Binding-site contacts:
Ligand atom O1A contacts residue MG1 of chain 1.C at 2.4 Å.
Ligand atom O1G contacts residue MG1 of chain 1.C at 2.0 Å.
Ligand atom O1A contacts residue ASN63 of chain 1.A at 2.9 Å (h-bond).
Ligand atom N3 contacts residue ILE97 of chain 1.A at 3.4 Å.
Ligand atom O5' contacts residue THR119 of chain 1.A at 3.5 Å (h-bond).
Ligand atom C1' contacts residue ILE113 of chain 1.A at 3.5 Å (hydrophobic).
Ligand atom N3B contacts residue ARG134 of chain 1.A at 2.8 Å (salt-bridge).
Ligand atom O5' contacts residue LYS140 of chain 1.A at 3.2 Å (salt-bridge).
Ligand atom PB contacts residue MG1 of chain 1.C at 3.1 Å.
Ligand atom O2A contacts residue TYR137 of chain 1.A at 3.3 Å.
Ligand atom N3B contacts residue GLY136 of chain 1.A at 3.1 Å (h-bond).
Ligand atom O4' contacts residue ILE113 of chain 1.A at 3.4 Å.
Ligand atom O2A contacts residue GLY138 of chain 1.A at 3.3 Å (h-bond).
Ligand atom PA contacts residue MG1 of chain 1.C at 3.5 Å.
Ligand atom O3A contacts residue GLY136 of chain 1.A at 3.2 Å.
Ligand atom N3B contacts residue GLY133 of chain 1.A at 3.4 Å.
Ligand atom O1B contacts residue ASN63 of chain 1.A at 3.1 Å (h-bond).
Ligand atom O2B contacts residue SER120 of chain 1.A at 2.8 Å (h-bond).
Ligand atom O2B contacts residue ASN122 of chain 1.A at 3.1 Å (h-bond).
Ligand atom O3G contacts residue GLY136 of chain 1.A at 3.0 Å (h-bond).
Ligand atom N7 contacts residue ASN63 of chain 1.A at 3.5 Å.
Ligand atom C2 contacts residue ASN67 of chain 1.A at 3.2 Å.
Ligand atom O3G contacts residue TYR137 of chain 1.A at 2.7 Å (h-bond).
Ligand atom O3G contacts residue GLN348 of chain 1.A at 3.3 Å (h-bond).
Ligand atom O2A contacts residue ALA139 of chain 1.A at 3.0 Å (h-bond).
Ligand atom O1B contacts residue MG1 of chain 1.C at 2.0 Å.
Ligand atom N6 contacts residue ASN92 of chain 1.A at 2.8 Å (h-bond).
Ligand atom O3G contacts residue GLY138 of chain 1.A at 2.9 Å (h-bond).
Ligand atom PG contacts residue MG1 of chain 1.C at 3.3 Å.
Ligand atom N3B contacts residue ASN135 of chain 1.A at 3.3 Å (h-bond).
Ligand atom PG contacts residue ARG134 of chain 1.A at 3.5 Å.
Ligand atom O2' contacts residue SER121 of chain 1.A at 2.7 Å (h-bond).
Ligand atom O2G contacts residue ARG134 of chain 1.A at 2.8 Å (salt-bridge).
Ligand atom O1B contacts residue GLY133 of chain 1.A at 3.4 Å.
Ligand atom O2A contacts residue LYS140 of chain 1.A at 2.8 Å (salt-bridge).
Ligand atom O2G contacts residue ASN135 of chain 1.A at 3.2 Å (h-bond).
Ligand atom O3' contacts residue SER121 of chain 1.A at 3.3 Å (h-bond).
Ligand atom O2G contacts residue LYS350 of chain 1.A at 3.1 Å (salt-bridge).
Ligand atom O1A contacts residue ALA139 of chain 1.A at 3.4 Å (h-bond).
Ligand atom N1 contacts residue ASN67 of chain 1.A at 3.5 Å (h-bond).

Sequence of chain 1.B:
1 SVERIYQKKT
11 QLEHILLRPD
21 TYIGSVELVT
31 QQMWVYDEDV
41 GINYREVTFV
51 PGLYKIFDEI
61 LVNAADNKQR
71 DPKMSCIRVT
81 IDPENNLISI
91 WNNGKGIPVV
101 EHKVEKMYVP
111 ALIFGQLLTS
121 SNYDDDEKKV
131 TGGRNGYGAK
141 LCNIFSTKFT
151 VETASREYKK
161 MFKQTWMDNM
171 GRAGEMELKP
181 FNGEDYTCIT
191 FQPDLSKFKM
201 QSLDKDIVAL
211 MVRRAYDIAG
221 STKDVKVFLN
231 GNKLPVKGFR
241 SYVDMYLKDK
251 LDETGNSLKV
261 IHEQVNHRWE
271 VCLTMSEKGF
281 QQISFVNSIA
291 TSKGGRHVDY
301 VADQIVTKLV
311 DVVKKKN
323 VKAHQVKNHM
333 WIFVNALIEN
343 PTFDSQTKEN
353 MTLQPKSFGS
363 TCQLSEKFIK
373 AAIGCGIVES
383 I

Sequence of chain 1.A:
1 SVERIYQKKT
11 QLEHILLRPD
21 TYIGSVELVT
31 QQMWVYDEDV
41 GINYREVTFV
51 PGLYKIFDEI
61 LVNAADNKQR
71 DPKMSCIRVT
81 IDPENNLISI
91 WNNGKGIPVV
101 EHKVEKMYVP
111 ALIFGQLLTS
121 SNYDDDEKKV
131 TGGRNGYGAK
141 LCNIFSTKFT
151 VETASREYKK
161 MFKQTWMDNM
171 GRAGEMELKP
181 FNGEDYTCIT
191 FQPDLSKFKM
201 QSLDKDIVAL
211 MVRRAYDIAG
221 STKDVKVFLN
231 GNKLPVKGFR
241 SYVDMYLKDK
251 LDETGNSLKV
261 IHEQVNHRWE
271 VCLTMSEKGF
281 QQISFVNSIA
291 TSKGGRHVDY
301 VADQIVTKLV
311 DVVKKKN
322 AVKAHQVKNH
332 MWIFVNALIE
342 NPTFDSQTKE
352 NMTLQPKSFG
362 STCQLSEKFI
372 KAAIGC

A small-molecule ligand and the protein it binds are described below.
Small molecule (SMILES): Nc1ncnc2c1ncn2[C@@H]1O[C@H](CO[P](=O)(O)O[P](=O)(O)NP(=O)(O)O)[C@@H](O)[C@H]1O